This small molecule binds to this protein.
Small molecule (SMILES): O=P(O)(O)OC[C@H]1O[C@H](O)[C@H](O)[C@@H](O)[C@@H]1O

Sequence of chain 1.E:
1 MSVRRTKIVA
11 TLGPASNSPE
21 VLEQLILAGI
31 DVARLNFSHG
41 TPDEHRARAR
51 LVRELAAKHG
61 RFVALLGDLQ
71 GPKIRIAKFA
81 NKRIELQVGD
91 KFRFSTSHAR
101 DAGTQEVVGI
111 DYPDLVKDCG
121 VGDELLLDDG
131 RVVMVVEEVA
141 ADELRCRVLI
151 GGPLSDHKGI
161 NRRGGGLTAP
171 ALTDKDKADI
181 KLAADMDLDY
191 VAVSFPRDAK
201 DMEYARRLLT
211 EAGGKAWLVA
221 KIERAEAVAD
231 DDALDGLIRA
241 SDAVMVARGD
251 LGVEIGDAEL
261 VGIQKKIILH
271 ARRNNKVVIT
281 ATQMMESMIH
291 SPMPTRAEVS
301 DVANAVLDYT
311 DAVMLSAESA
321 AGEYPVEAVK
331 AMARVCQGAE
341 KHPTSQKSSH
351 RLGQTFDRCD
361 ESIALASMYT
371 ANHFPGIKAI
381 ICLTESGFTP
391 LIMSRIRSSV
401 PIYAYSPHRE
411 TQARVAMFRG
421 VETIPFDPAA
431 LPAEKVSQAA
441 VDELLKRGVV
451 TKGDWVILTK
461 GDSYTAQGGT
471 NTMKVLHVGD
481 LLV

Binding-site contacts:
Ligand atom O5 contacts residue GLU385 of chain 1.E at 3.4 Å (salt-bridge).
Ligand atom O2 contacts residue SER463 of chain 1.E at 3.8 Å.
Ligand atom O6 contacts residue GLU385 of chain 1.E at 2.9 Å (salt-bridge).
Ligand atom C6 contacts residue THR384 of chain 1.E at 3.9 Å.
Ligand atom O3P contacts residue THR389 of chain 1.E at 2.8 Å (h-bond).
Ligand atom C1 contacts residue LEU383 of chain 1.E at 3.3 Å (hydrophobic).
Ligand atom P contacts residue THR384 of chain 1.E at 3.4 Å.
Ligand atom O2P contacts residue GLY468 of chain 1.E at 2.9 Å (h-bond).
Ligand atom O4 contacts residue THR470 of chain 1.E at 3.8 Å.
Ligand atom O3 contacts residue GLY461 of chain 1.E at 3.0 Å.
Ligand atom O6 contacts residue THR384 of chain 1.E at 3.5 Å (h-bond).
Ligand atom O2 contacts residue GLY461 of chain 1.E at 3.5 Å (h-bond).
Ligand atom O3P contacts residue THR384 of chain 1.E at 2.7 Å (h-bond).
Ligand atom O3P contacts residue PHE388 of chain 1.E at 3.8 Å.
Ligand atom O4 contacts residue ALA466 of chain 1.E at 3.1 Å (h-bond).
Ligand atom P contacts residue GLU385 of chain 1.E at 3.9 Å.
Ligand atom O1P contacts residue SER386 of chain 1.E at 2.5 Å (h-bond).
Ligand atom C3 contacts residue GLY461 of chain 1.E at 3.8 Å.
Ligand atom C3 contacts residue SER463 of chain 1.E at 3.5 Å.
Ligand atom C6 contacts residue LEU383 of chain 1.E at 3.9 Å (hydrophobic).
Ligand atom O1P contacts residue GLY387 of chain 1.E at 3.5 Å (h-bond).
Ligand atom C2 contacts residue GLY461 of chain 1.E at 3.7 Å.
Ligand atom O2 contacts residue TYR464 of chain 1.E at 3.7 Å.
Ligand atom O5 contacts residue THR384 of chain 1.E at 3.9 Å.
Ligand atom O1 contacts residue GLU385 of chain 1.E at 3.6 Å.
Ligand atom C4 contacts residue THR470 of chain 1.E at 3.9 Å.
Ligand atom O5 contacts residue ALA466 of chain 1.E at 3.8 Å.
Ligand atom C6 contacts residue GLU385 of chain 1.E at 3.7 Å.
Ligand atom C1 contacts residue THR384 of chain 1.E at 3.8 Å.
Ligand atom O2 contacts residue LYS460 of chain 1.E at 3.8 Å.
Ligand atom O3 contacts residue ASP462 of chain 1.E at 3.8 Å.
Ligand atom C4 contacts residue ALA466 of chain 1.E at 3.8 Å (hydrophobic).
Ligand atom O4 contacts residue GLY469 of chain 1.E at 3.1 Å (h-bond).
Ligand atom O1P contacts residue PHE388 of chain 1.E at 3.5 Å (h-bond).
Ligand atom O1P contacts residue THR384 of chain 1.E at 3.2 Å (h-bond).
Ligand atom C5 contacts residue ALA466 of chain 1.E at 3.6 Å (hydrophobic).
Ligand atom O3 contacts residue SER463 of chain 1.E at 2.7 Å (h-bond).
Ligand atom C2 contacts residue LEU383 of chain 1.E at 3.5 Å (hydrophobic).
Ligand atom C6 contacts residue THR470 of chain 1.E at 3.4 Å.
Ligand atom O1P contacts residue GLU385 of chain 1.E at 3.6 Å.